Sequence of chain 1.D:
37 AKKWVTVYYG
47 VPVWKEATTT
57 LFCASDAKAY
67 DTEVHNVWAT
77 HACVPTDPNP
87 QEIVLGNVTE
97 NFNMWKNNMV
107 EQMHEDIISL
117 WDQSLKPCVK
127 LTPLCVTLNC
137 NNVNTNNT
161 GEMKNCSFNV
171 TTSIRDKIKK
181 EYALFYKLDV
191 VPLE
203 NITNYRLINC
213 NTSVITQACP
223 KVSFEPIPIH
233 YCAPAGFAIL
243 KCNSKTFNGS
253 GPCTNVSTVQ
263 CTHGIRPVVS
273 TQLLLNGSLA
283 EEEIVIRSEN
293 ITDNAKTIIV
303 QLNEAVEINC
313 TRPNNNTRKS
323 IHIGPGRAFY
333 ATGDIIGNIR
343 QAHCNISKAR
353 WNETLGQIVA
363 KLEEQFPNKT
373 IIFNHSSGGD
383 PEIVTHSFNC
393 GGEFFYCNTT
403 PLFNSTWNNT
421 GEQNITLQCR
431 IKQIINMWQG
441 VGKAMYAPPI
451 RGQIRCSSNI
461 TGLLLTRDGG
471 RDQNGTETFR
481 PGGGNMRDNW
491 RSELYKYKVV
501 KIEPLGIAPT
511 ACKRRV

A small-molecule ligand and the protein it binds are described below.
Small molecule (SMILES): CC(=O)N[C@H]1[C@H](O[C@H]2[C@H](O)[C@@H](NC(C)=O)CO[C@@H]2CO)O[C@H](CO)[C@@H](O)[C@@H]1O

Binding-site contacts:
Ligand atom O5 contacts residue ASN169 of chain 1.D at 2.5 Å (h-bond).
Ligand atom N2 contacts residue LYS180 of chain 1.D at 4.2 Å.
Ligand atom O7 contacts residue ASN169 of chain 1.D at 2.8 Å (h-bond).
Ligand atom C8 contacts residue ASN135 of chain 1.D at 3.6 Å.
Ligand atom C3 contacts residue LYS180 of chain 1.D at 4.2 Å.
Ligand atom C4 contacts residue ASN169 of chain 1.D at 4.3 Å.
Ligand atom O6 contacts residue ASN135 of chain 1.D at 3.7 Å.
Ligand atom N2 contacts residue ASN169 of chain 1.D at 2.7 Å (h-bond).
Ligand atom C8 contacts residue PHE168 of chain 1.D at 3.9 Å (hydrophobic).
Ligand atom C7 contacts residue PHE168 of chain 1.D at 3.6 Å (hydrophobic).
Ligand atom C2 contacts residue ASN169 of chain 1.D at 2.4 Å.
Ligand atom C8 contacts residue THR133 of chain 1.D at 3.2 Å.
Ligand atom O3 contacts residue LYS180 of chain 1.D at 4.1 Å.
Ligand atom C7 contacts residue SER167 of chain 1.D at 4.4 Å.
Ligand atom N2 contacts residue PHE168 of chain 1.D at 4.1 Å.
Ligand atom O3 contacts residue ASN135 of chain 1.D at 4.3 Å.
Ligand atom C3 contacts residue ASN169 of chain 1.D at 3.8 Å.
Ligand atom C1 contacts residue ASN169 of chain 1.D at 1.4 Å.
Ligand atom C1 contacts residue LYS180 of chain 1.D at 4.5 Å.
Ligand atom C7 contacts residue THR133 of chain 1.D at 3.7 Å.
Ligand atom C8 contacts residue SER167 of chain 1.D at 3.6 Å.
Ligand atom O7 contacts residue THR133 of chain 1.D at 3.4 Å (h-bond).
Ligand atom O7 contacts residue PHE168 of chain 1.D at 3.6 Å.
Ligand atom C7 contacts residue ASN169 of chain 1.D at 3.1 Å.
Ligand atom C8 contacts residue LEU134 of chain 1.D at 4.0 Å (hydrophobic).
Ligand atom C5 contacts residue ASN169 of chain 1.D at 3.8 Å.